A small-molecule ligand and the protein it binds are described below.
Small molecule (SMILES): CC(=O)N[C@H]1[C@H](O[C@H]2[C@H](O)[C@@H](NC(C)=O)CO[C@@H]2CO)O[C@H](CO)[C@@H](O)[C@@H]1O

Binding-site contacts:
Ligand atom C1 contacts residue ASN234 of chain 1.C at 1.4 Å.
Ligand atom C6 contacts residue THR236 of chain 1.C at 4.4 Å.
Ligand atom O5 contacts residue ASN234 of chain 1.C at 2.5 Å (h-bond).
Ligand atom O5 contacts residue THR108 of chain 1.C at 3.2 Å (h-bond).
Ligand atom C1 contacts residue THR108 of chain 1.C at 4.4 Å.
Ligand atom O7 contacts residue GLU465 of chain 1.A at 3.1 Å (salt-bridge).
Ligand atom C7 contacts residue GLU465 of chain 1.A at 3.8 Å.
Ligand atom C5 contacts residue ASN234 of chain 1.C at 3.4 Å.
Ligand atom C7 contacts residue ASN234 of chain 1.C at 4.2 Å.
Ligand atom C6 contacts residue THR108 of chain 1.C at 2.9 Å.
Ligand atom O6 contacts residue THR236 of chain 1.C at 3.3 Å.
Ligand atom C3 contacts residue ASN234 of chain 1.C at 3.7 Å.
Ligand atom C4 contacts residue ASN234 of chain 1.C at 4.1 Å.
Ligand atom O6 contacts residue THR108 of chain 1.C at 2.5 Å (h-bond).
Ligand atom C5 contacts residue THR108 of chain 1.C at 3.6 Å.
Ligand atom N2 contacts residue ASN234 of chain 1.C at 2.9 Å (h-bond).
Ligand atom C2 contacts residue ASN234 of chain 1.C at 2.6 Å.
Ligand atom C5 contacts residue THR236 of chain 1.C at 4.4 Å.
Ligand atom C8 contacts residue GLU465 of chain 1.A at 4.5 Å.

Sequence of chain 1.A:
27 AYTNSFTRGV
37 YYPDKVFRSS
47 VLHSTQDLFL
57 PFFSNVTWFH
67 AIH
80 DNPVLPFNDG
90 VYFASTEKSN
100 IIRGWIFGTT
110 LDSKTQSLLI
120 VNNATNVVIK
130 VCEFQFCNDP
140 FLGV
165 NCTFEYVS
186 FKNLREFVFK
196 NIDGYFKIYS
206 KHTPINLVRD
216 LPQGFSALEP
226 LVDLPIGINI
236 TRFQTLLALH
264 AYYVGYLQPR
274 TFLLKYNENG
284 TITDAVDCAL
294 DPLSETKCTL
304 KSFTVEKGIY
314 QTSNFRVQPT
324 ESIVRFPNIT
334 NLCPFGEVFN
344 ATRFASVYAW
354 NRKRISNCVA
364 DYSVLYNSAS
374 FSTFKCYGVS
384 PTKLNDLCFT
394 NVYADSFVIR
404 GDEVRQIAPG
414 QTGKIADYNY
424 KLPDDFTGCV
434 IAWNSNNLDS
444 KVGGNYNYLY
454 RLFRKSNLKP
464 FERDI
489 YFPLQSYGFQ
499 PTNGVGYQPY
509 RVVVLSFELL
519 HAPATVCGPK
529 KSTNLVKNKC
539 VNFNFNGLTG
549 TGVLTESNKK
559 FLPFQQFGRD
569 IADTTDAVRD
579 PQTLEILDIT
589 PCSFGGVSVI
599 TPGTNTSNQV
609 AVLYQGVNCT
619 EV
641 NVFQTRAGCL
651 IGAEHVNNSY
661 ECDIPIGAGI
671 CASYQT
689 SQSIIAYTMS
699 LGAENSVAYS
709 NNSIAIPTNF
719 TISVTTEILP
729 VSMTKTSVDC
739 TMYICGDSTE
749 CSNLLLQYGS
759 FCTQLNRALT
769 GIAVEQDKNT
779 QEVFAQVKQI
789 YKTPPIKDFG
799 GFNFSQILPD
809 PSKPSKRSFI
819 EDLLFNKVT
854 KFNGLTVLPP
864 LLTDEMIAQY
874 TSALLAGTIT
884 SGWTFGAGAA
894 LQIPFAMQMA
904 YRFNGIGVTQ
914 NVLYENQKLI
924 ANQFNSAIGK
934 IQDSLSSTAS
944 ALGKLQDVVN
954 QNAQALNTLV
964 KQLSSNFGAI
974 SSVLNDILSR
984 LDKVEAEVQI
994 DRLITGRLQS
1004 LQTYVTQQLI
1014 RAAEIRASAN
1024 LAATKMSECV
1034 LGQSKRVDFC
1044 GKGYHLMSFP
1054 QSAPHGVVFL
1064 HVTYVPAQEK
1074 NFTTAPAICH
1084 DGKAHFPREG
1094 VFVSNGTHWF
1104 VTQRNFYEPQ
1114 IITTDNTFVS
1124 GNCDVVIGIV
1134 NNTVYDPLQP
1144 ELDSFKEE

Sequence of chain 1.C:
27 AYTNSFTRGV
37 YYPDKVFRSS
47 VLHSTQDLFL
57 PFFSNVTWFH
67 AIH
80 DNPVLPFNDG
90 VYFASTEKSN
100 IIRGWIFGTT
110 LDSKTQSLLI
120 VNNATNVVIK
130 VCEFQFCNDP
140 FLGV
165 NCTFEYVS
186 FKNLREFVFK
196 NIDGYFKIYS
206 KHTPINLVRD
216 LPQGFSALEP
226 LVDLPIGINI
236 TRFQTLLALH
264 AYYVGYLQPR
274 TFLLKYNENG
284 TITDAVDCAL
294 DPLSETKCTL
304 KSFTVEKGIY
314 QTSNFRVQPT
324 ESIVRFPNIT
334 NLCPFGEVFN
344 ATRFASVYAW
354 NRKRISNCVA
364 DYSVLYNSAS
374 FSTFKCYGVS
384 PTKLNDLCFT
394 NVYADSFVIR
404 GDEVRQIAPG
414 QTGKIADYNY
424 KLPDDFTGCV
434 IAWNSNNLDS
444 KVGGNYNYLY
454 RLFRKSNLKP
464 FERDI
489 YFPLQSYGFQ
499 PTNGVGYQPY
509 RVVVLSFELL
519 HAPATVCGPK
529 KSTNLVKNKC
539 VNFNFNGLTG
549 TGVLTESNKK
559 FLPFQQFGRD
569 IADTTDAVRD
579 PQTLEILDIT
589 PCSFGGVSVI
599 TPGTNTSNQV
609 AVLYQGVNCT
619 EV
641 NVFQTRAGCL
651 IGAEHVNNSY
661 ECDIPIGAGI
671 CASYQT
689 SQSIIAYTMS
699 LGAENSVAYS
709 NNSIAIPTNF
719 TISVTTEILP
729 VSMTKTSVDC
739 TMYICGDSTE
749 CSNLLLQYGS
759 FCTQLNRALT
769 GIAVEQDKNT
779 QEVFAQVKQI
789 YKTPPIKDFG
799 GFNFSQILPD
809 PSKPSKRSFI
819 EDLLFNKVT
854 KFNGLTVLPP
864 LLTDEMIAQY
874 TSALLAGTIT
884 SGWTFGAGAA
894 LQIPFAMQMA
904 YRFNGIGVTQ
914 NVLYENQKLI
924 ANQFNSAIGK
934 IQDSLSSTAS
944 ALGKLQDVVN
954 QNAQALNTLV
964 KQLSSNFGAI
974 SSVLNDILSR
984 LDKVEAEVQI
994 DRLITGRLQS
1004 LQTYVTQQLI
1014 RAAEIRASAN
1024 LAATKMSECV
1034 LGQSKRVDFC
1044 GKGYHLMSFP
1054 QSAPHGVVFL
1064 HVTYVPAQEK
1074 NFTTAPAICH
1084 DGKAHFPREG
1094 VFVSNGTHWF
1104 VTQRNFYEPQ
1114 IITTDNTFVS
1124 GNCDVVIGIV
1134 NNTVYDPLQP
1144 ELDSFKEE